The protein below binds the small molecule below.
Small molecule (SMILES): N[C@@H](CCC(=O)O)C(=O)O

Sequence of chain 1.C:
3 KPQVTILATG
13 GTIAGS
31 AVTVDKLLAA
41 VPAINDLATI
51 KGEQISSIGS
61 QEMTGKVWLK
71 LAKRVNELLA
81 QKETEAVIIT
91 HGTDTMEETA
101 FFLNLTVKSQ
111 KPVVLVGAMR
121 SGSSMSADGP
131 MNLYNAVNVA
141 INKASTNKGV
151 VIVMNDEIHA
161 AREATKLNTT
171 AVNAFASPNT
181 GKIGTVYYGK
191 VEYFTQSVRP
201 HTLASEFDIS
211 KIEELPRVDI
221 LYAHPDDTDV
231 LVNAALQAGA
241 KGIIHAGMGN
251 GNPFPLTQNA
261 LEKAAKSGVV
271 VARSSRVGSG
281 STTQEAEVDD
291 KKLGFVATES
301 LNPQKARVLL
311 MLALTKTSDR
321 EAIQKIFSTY

Binding-site contacts:
Ligand atom CB contacts residue GLU287 of chain 1.D at 3.5 Å.
Ligand atom O contacts residue GLY92 of chain 1.C at 3.6 Å.
Ligand atom O contacts residue ASP94 of chain 1.C at 3.3 Å.
Ligand atom OXT contacts residue THR93 of chain 1.C at 4.3 Å.
Ligand atom OXT contacts residue GLN61 of chain 1.C at 3.8 Å.
Ligand atom N contacts residue ASP94 of chain 1.C at 2.7 Å (salt-bridge).
Ligand atom CD contacts residue ALA118 of chain 1.C at 4.1 Å (hydrophobic).
Ligand atom OXT contacts residue GLY59 of chain 1.C at 3.6 Å.
Ligand atom O contacts residue GLN61 of chain 1.C at 3.6 Å (h-bond).
Ligand atom C contacts residue GLY92 of chain 1.C at 3.7 Å.
Ligand atom OXT contacts residue SER60 of chain 1.C at 3.1 Å (h-bond).
Ligand atom C contacts residue ASP94 of chain 1.C at 4.1 Å.
Ligand atom N contacts residue GLN61 of chain 1.C at 3.5 Å (h-bond).
Ligand atom OXT contacts residue GLY13 of chain 1.C at 4.0 Å.
Ligand atom CA contacts residue ASP94 of chain 1.C at 4.0 Å.
Ligand atom N contacts residue ASN252 of chain 1.D at 3.4 Å (h-bond).
Ligand atom CD contacts residue THR93 of chain 1.C at 4.0 Å.
Ligand atom OXT contacts residue GLY92 of chain 1.C at 3.2 Å.
Ligand atom CA contacts residue GLU287 of chain 1.D at 3.4 Å.
Ligand atom CD contacts residue THR14 of chain 1.C at 3.2 Å.
Ligand atom OE1 contacts residue THR14 of chain 1.C at 4.2 Å.
Ligand atom O contacts residue THR93 of chain 1.C at 3.5 Å (h-bond).
Ligand atom O contacts residue SER60 of chain 1.C at 2.5 Å (h-bond).
Ligand atom OE2 contacts residue THR14 of chain 1.C at 2.3 Å (h-bond).
Ligand atom CD contacts residue GLY13 of chain 1.C at 4.0 Å.
Ligand atom C contacts residue SER60 of chain 1.C at 3.6 Å.
Ligand atom C contacts residue THR93 of chain 1.C at 4.1 Å.
Ligand atom C contacts residue GLN61 of chain 1.C at 3.5 Å.
Ligand atom OE1 contacts residue THR93 of chain 1.C at 2.9 Å (h-bond).
Ligand atom OE1 contacts residue GLY92 of chain 1.C at 3.3 Å.
Ligand atom OE1 contacts residue ALA118 of chain 1.C at 3.8 Å.
Ligand atom N contacts residue GLU287 of chain 1.D at 2.8 Å (salt-bridge).
Ligand atom C contacts residue GLY59 of chain 1.C at 4.3 Å.
Ligand atom OE2 contacts residue GLY92 of chain 1.C at 3.7 Å.
Ligand atom OE2 contacts residue ALA118 of chain 1.C at 4.2 Å.
Ligand atom CG contacts residue THR14 of chain 1.C at 3.3 Å.
Ligand atom CD contacts residue GLY92 of chain 1.C at 3.7 Å.
Ligand atom CA contacts residue GLN61 of chain 1.C at 3.6 Å.
Ligand atom OE2 contacts residue GLY13 of chain 1.C at 3.0 Å.

Sequence of chain 1.D:
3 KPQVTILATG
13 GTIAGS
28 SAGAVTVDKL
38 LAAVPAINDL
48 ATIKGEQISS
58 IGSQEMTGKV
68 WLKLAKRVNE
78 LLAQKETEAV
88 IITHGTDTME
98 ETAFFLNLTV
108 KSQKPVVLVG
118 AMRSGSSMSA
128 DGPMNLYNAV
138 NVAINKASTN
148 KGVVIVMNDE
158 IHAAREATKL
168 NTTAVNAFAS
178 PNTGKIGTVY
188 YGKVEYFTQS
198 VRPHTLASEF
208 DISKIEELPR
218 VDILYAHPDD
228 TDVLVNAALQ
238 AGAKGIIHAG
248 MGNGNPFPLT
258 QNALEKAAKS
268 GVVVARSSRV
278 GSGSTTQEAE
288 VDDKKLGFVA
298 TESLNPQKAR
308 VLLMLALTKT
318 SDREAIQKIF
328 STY